Binding-site contacts:
Ligand atom O3' contacts residue TYR108 of chain 2.A at 2.8 Å (h-bond).
Ligand atom N7 contacts residue THR256 of chain 2.A at 3.6 Å.
Ligand atom C5 contacts residue PHE214 of chain 2.A at 3.6 Å (hydrophobic).
Ligand atom C5' contacts residue PHE214 of chain 2.A at 3.6 Å (hydrophobic).
Ligand atom N7 contacts residue ASP257 of chain 2.A at 2.8 Å (salt-bridge).
Ligand atom C6 contacts residue ASP257 of chain 2.A at 3.7 Å.
Ligand atom N7 contacts residue GLY138 of chain 2.A at 3.5 Å (h-bond).
Ligand atom C6 contacts residue GLU215 of chain 2.A at 3.5 Å.
Ligand atom C1' contacts residue SO41 of chain 2.D at 3.3 Å.
Ligand atom O6 contacts residue ASP257 of chain 2.A at 2.5 Å (salt-bridge).
Ligand atom O5' contacts residue VAL272 of chain 2.A at 3.6 Å.
Ligand atom O3' contacts residue HIS106 of chain 2.A at 3.4 Å (h-bond).
Ligand atom C3' contacts residue TYR108 of chain 2.A at 3.7 Å (hydrophobic).
Ligand atom O6 contacts residue TYR220 of chain 2.A at 2.7 Å (h-bond).
Ligand atom N1 contacts residue GLU215 of chain 2.A at 2.6 Å (salt-bridge).
Ligand atom C9 contacts residue ALA136 of chain 2.A at 3.4 Å (hydrophobic).
Ligand atom C4' contacts residue SO41 of chain 2.D at 3.2 Å.
Ligand atom O5' contacts residue HIS269 of chain 2.A at 2.8 Å (h-bond).
Ligand atom N4' contacts residue THR53 of chain 2.A at 3.7 Å.
Ligand atom O2' contacts residue SO41 of chain 2.D at 2.8 Å (h-bond).
Ligand atom C6 contacts residue GLY138 of chain 2.A at 3.6 Å.
Ligand atom N7 contacts residue SER137 of chain 2.A at 3.5 Å.
Ligand atom C5 contacts residue GLY138 of chain 2.A at 3.6 Å.
Ligand atom O3' contacts residue SO41 of chain 2.D at 2.7 Å (h-bond).
Ligand atom C1' contacts residue ALA136 of chain 2.A at 3.2 Å (hydrophobic).
Ligand atom O5' contacts residue PHE214 of chain 2.A at 3.5 Å.
Ligand atom N4' contacts residue SO41 of chain 2.D at 2.7 Å (h-bond).
Ligand atom O6 contacts residue GLU215 of chain 2.A at 3.6 Å.
Ligand atom C2' contacts residue SO41 of chain 2.D at 3.5 Å.
Ligand atom C2 contacts residue MET233 of chain 2.A at 3.5 Å (hydrophobic).
Ligand atom C8 contacts residue THR256 of chain 2.A at 3.6 Å.
Ligand atom C2 contacts residue GLU215 of chain 2.A at 3.3 Å.
Ligand atom O2' contacts residue MET233 of chain 2.A at 2.8 Å (h-bond).
Ligand atom C6 contacts residue PHE214 of chain 2.A at 3.6 Å (hydrophobic).
Ligand atom N3 contacts residue GLY232 of chain 2.A at 3.4 Å.
Ligand atom O6 contacts residue GLY138 of chain 2.A at 3.3 Å.
Ligand atom N3 contacts residue MET233 of chain 2.A at 3.5 Å.
Ligand atom C3' contacts residue SO41 of chain 2.D at 3.3 Å.
Ligand atom C5' contacts residue HIS269 of chain 2.A at 3.4 Å.
Ligand atom C8 contacts residue ALA136 of chain 2.A at 3.5 Å (hydrophobic).

Sequence of chain 2.A:
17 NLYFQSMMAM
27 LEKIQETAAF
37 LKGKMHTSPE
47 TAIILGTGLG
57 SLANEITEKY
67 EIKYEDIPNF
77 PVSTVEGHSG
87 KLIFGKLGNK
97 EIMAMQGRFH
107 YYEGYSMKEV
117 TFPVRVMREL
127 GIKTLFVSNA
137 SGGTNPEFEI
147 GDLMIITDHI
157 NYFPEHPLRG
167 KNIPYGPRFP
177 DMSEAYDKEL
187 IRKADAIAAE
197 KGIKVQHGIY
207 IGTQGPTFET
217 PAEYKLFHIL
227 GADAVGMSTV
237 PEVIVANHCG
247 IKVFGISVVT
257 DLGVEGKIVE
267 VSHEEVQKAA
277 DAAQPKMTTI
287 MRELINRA

Sequence of chain 3.A:
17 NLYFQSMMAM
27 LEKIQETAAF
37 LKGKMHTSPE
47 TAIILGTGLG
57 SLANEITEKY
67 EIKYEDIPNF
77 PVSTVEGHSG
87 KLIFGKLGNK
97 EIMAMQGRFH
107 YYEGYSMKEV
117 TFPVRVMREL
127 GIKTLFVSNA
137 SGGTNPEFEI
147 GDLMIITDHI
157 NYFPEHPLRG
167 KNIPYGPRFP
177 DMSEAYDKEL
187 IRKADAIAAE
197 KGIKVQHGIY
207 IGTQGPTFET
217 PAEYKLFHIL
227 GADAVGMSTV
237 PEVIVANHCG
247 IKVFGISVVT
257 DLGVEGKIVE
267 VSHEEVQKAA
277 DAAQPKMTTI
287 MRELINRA

The protein below binds the small molecule below.
Small molecule (SMILES): O=c1[nH]cnc2c([C@@H]3N[C@H](CO)[C@@H](O)[C@H]3O)c[nH]c12